Sequence of chain 1.C:
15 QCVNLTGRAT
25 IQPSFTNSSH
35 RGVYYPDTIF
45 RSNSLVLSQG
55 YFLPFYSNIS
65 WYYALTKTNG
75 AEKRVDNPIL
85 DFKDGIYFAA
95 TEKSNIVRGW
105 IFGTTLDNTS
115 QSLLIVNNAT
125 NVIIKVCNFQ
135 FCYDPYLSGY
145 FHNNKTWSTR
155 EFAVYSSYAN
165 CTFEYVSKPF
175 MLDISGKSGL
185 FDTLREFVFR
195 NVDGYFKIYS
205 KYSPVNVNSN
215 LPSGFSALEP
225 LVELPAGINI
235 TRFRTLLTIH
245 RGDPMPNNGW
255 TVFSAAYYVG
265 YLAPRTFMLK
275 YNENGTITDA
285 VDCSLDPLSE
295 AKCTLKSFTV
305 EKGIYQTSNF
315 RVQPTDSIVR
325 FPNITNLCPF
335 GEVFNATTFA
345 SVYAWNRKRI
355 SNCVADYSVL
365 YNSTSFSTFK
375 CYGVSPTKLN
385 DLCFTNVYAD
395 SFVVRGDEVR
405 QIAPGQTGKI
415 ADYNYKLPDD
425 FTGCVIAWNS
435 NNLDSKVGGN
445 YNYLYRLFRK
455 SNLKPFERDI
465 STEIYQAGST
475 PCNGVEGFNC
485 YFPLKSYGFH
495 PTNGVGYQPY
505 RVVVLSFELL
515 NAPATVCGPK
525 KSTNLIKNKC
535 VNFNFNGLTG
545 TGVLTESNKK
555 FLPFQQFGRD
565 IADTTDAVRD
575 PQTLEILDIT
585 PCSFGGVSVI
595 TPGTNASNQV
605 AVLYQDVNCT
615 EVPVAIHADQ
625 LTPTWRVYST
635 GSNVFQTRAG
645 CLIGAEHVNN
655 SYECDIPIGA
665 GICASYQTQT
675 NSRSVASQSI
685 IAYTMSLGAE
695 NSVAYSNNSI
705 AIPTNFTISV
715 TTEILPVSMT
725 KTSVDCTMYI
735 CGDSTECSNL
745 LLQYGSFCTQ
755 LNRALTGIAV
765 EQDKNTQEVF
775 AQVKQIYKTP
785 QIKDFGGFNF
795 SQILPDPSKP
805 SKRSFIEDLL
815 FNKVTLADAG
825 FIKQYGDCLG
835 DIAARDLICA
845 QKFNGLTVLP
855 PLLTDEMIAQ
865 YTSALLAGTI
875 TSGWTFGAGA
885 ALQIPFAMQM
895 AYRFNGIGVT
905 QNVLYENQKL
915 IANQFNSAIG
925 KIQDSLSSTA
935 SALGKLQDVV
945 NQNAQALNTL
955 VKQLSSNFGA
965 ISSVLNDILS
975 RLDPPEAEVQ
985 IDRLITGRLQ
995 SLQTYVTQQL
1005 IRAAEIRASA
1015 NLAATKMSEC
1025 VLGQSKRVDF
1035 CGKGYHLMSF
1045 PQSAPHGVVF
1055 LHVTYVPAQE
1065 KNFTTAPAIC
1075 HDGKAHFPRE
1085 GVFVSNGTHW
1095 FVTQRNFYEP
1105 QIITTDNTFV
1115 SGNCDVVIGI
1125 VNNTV

This protein binds this small molecule.
Small molecule (SMILES): CC(=O)N[C@@H]1[C@@H](O)[C@H](O)[C@@H](CO)O[C@H]1O

Binding-site contacts:
Ligand atom O7 contacts residue PHE1095 of chain 1.C at 3.6 Å.
Ligand atom C1 contacts residue ASN1090 of chain 1.C at 1.4 Å.
Ligand atom C7 contacts residue ASN1090 of chain 1.C at 2.9 Å.
Ligand atom C2 contacts residue ASN1090 of chain 1.C at 2.4 Å.
Ligand atom C7 contacts residue PHE1095 of chain 1.C at 4.1 Å (hydrophobic).
Ligand atom O5 contacts residue ASN1090 of chain 1.C at 2.3 Å (h-bond).
Ligand atom O5 contacts residue GLY1091 of chain 1.C at 3.9 Å.
Ligand atom C1 contacts residue GLY1091 of chain 1.C at 4.4 Å.
Ligand atom O7 contacts residue HIS1093 of chain 1.C at 3.3 Å.
Ligand atom O6 contacts residue GLY1091 of chain 1.C at 4.0 Å.
Ligand atom C7 contacts residue HIS1093 of chain 1.C at 4.1 Å.
Ligand atom C5 contacts residue ASN1090 of chain 1.C at 3.6 Å.
Ligand atom C8 contacts residue ASN1090 of chain 1.C at 4.1 Å.
Ligand atom C3 contacts residue ASN1090 of chain 1.C at 3.7 Å.
Ligand atom C4 contacts residue ASN1090 of chain 1.C at 4.1 Å.
Ligand atom O7 contacts residue ASN1090 of chain 1.C at 2.6 Å (h-bond).
Ligand atom O6 contacts residue ASN1090 of chain 1.C at 4.3 Å.
Ligand atom C8 contacts residue PHE1095 of chain 1.C at 3.6 Å (hydrophobic).
Ligand atom N2 contacts residue ASN1090 of chain 1.C at 2.9 Å (h-bond).